A small-molecule ligand and the protein it binds are described below.
Small molecule (SMILES): CC(=O)N[C@@H]1[C@@H](O)[C@H](O)[C@@H](CO)O[C@H]1O

Sequence of chain 1.A:
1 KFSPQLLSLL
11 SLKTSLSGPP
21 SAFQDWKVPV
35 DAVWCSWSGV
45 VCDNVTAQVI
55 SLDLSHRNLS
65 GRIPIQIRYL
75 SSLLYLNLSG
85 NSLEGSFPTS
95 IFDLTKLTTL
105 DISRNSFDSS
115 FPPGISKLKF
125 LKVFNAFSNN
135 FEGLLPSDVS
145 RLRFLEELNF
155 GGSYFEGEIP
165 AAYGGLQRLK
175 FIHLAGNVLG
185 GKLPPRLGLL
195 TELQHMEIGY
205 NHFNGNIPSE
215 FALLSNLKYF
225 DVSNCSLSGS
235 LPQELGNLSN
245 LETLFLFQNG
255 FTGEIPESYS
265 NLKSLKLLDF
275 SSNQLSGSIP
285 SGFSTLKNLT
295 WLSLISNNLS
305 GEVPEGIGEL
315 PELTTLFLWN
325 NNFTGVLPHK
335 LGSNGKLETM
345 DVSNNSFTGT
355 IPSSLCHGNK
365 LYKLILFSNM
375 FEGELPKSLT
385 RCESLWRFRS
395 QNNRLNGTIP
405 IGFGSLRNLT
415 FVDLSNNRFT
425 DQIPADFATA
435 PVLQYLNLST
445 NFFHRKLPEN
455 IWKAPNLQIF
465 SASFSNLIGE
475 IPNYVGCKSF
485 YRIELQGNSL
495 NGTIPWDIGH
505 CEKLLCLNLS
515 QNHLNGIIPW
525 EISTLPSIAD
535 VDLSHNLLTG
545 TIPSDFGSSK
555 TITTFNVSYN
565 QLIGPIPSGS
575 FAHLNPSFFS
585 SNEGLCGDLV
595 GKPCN

Binding-site contacts:
Ligand atom C8 contacts residue ASN326 of chain 1.A at 4.0 Å.
Ligand atom C5 contacts residue THR328 of chain 1.A at 4.3 Å.
Ligand atom C3 contacts residue ASN326 of chain 1.A at 3.8 Å.
Ligand atom C1 contacts residue SER350 of chain 1.A at 3.6 Å.
Ligand atom C5 contacts residue SER350 of chain 1.A at 4.5 Å.
Ligand atom C4 contacts residue ASN326 of chain 1.A at 4.2 Å.
Ligand atom C2 contacts residue ASN326 of chain 1.A at 2.5 Å.
Ligand atom O5 contacts residue SER350 of chain 1.A at 4.0 Å.
Ligand atom O5 contacts residue THR328 of chain 1.A at 3.9 Å.
Ligand atom N2 contacts residue ASN326 of chain 1.A at 3.0 Å (h-bond).
Ligand atom O5 contacts residue ASN326 of chain 1.A at 2.4 Å (h-bond).
Ligand atom O7 contacts residue ASN326 of chain 1.A at 3.8 Å.
Ligand atom C1 contacts residue ASN326 of chain 1.A at 1.5 Å.
Ligand atom C6 contacts residue THR328 of chain 1.A at 4.0 Å.
Ligand atom C5 contacts residue ASN326 of chain 1.A at 3.7 Å.
Ligand atom C7 contacts residue ASN326 of chain 1.A at 3.4 Å.